Binding-site contacts:
Ligand atom CE contacts residue VAL37 of chain 41.A at 3.7 Å (hydrophobic).
Ligand atom CD1 contacts residue ILE230 of chain 41.A at 3.5 Å (hydrophobic).
Ligand atom N contacts residue ASP229 of chain 41.A at 3.2 Å (salt-bridge).
Ligand atom O contacts residue LEU4 of chain 41.A at 3.7 Å.
Ligand atom N contacts residue ASP229 of chain 41.A at 2.8 Å (salt-bridge).
Ligand atom OG contacts residue ASP229 of chain 41.A at 3.6 Å.
Ligand atom CA contacts residue ASP229 of chain 41.A at 3.8 Å.
Ligand atom O contacts residue ILE232 of chain 41.A at 3.6 Å (h-bond).
Ligand atom CE contacts residue ARG35 of chain 41.A at 3.8 Å.
Ligand atom CD2 contacts residue GLU20 of chain 41.A at 3.6 Å.
Ligand atom N contacts residue ARG34 of chain 41.A at 3.4 Å (salt-bridge).
Ligand atom CB contacts residue VAL39 of chain 41.A at 3.8 Å (hydrophobic).
Ligand atom CD2 contacts residue SER24 of chain 41.A at 3.5 Å.
Ligand atom CD1 contacts residue LEU27 of chain 41.A at 3.6 Å (hydrophobic).
Ligand atom CA contacts residue ARG35 of chain 41.A at 3.8 Å.
Ligand atom CA contacts residue ARG6 of chain 41.A at 3.7 Å.
Ligand atom N contacts residue ARG34 of chain 41.A at 3.7 Å.
Ligand atom CD1 contacts residue LYS28 of chain 41.A at 3.4 Å.
Ligand atom O contacts residue ARG34 of chain 41.A at 2.8 Å (salt-bridge).
Ligand atom C contacts residue ASP229 of chain 41.A at 3.8 Å.
Ligand atom O contacts residue SER231 of chain 41.A at 3.2 Å.
Ligand atom N contacts residue ILE230 of chain 41.A at 3.1 Å (h-bond).
Ligand atom CD1 contacts residue LEU31 of chain 41.A at 3.6 Å (hydrophobic).
Ligand atom C contacts residue ARG34 of chain 41.A at 3.7 Å.
Ligand atom OG contacts residue ARG34 of chain 41.A at 3.7 Å.
Ligand atom CA contacts residue SER231 of chain 41.A at 3.6 Å.
Ligand atom C contacts residue SER231 of chain 41.A at 3.8 Å.
Ligand atom N contacts residue ARG34 of chain 41.A at 3.9 Å.
Ligand atom CG2 contacts residue LEU31 of chain 41.A at 3.8 Å (hydrophobic).
Ligand atom CB contacts residue ARG35 of chain 41.A at 3.4 Å.
Ligand atom CE contacts residue VAL36 of chain 41.A at 3.7 Å (hydrophobic).
Ligand atom CA contacts residue ASP229 of chain 41.A at 3.6 Å.
Ligand atom O contacts residue ASN2 of chain 41.A at 3.8 Å.
Ligand atom CG contacts residue ILE230 of chain 41.A at 3.6 Å (hydrophobic).
Ligand atom CG contacts residue ARG35 of chain 41.A at 3.1 Å.
Ligand atom CB contacts residue SER24 of chain 41.A at 3.8 Å.
Ligand atom NZ contacts residue THR217 of chain 41.A at 3.8 Å.
Ligand atom CD1 contacts residue LEU27 of chain 41.A at 3.8 Å (hydrophobic).
Ligand atom CB contacts residue ILE230 of chain 41.A at 3.6 Å (hydrophobic).
Ligand atom O contacts residue ARG6 of chain 41.A at 3.4 Å (salt-bridge).

Sequence of chain 41.A:
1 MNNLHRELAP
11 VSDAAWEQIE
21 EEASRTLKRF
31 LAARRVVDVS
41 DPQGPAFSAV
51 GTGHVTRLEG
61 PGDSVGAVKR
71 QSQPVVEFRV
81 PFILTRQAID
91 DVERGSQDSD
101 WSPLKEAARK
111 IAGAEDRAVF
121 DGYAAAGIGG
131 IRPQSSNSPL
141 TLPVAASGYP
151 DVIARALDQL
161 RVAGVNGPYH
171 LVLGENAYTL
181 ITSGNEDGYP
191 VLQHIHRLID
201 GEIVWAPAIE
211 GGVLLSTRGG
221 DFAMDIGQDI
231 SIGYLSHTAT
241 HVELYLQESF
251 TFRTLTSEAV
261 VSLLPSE

The protein below binds the small molecule below.
Small molecule (SMILES): CC[C@H](C)[C@H](NC(=O)[C@H](CC(N)=O)NC(=O)[C@H](CC(C)C)NC(=O)[C@H](CO)NC(=O)CNC(=O)[C@@H](N)CO)C(=O)NCC(=O)N[C@@H](CO)C(=O)N[C@@H](CC(C)C)C(=O)N[C@H](C=O)CCCCN